Sequence of chain 1.B:
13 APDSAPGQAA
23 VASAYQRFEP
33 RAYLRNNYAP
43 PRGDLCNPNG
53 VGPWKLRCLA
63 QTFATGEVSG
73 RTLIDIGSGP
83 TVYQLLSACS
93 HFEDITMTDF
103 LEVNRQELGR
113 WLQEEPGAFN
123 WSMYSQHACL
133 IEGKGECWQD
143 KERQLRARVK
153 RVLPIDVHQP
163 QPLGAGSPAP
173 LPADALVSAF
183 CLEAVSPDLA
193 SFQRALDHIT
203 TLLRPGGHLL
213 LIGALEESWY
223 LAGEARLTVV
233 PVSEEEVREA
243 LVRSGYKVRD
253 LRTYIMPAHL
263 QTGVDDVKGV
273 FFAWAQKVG

A small-molecule ligand and the protein it binds are described below.
Small molecule (SMILES): N[C@H]1CCc2ccccc2[C@H]1O

Binding-site contacts:
Ligand atom C8 contacts residue MET258 of chain 1.B at 3.5 Å (hydrophobic).
Ligand atom C4 contacts residue TYR40 of chain 1.B at 4.0 Å (hydrophobic).
Ligand atom C6 contacts residue ASN39 of chain 1.B at 4.1 Å.
Ligand atom C4 contacts residue ASN39 of chain 1.B at 3.7 Å.
Ligand atom C2 contacts residue GLU219 of chain 1.B at 4.3 Å.
Ligand atom C3 contacts residue PHE182 of chain 1.B at 4.3 Å (hydrophobic).
Ligand atom C9 contacts residue PHE182 of chain 1.B at 4.0 Å (hydrophobic).
Ligand atom C7 contacts residue ARG44 of chain 1.B at 3.9 Å.
Ligand atom N12 contacts residue GLU219 of chain 1.B at 3.7 Å.
Ligand atom C3 contacts residue ASN39 of chain 1.B at 4.0 Å.
Ligand atom C7 contacts residue PHE182 of chain 1.B at 3.8 Å (hydrophobic).
Ligand atom C1 contacts residue GLU219 of chain 1.B at 3.5 Å.
Ligand atom C9 contacts residue ASN39 of chain 1.B at 4.3 Å.
Ligand atom C5 contacts residue PHE182 of chain 1.B at 4.0 Å (hydrophobic).
Ligand atom C10 contacts residue ASN39 of chain 1.B at 3.6 Å.
Ligand atom C4 contacts residue TYR35 of chain 1.B at 3.2 Å (hydrophobic).
Ligand atom N12 contacts residue TYR222 of chain 1.B at 3.4 Å.
Ligand atom C2 contacts residue PHE182 of chain 1.B at 3.7 Å (hydrophobic).
Ligand atom C3 contacts residue TYR35 of chain 1.B at 3.1 Å (hydrophobic).
Ligand atom O11 contacts residue GLU219 of chain 1.B at 2.7 Å (salt-bridge).
Ligand atom C8 contacts residue PHE182 of chain 1.B at 4.1 Å (hydrophobic).
Ligand atom C2 contacts residue TYR35 of chain 1.B at 4.2 Å (hydrophobic).
Ligand atom C10 contacts residue LYS57 of chain 1.B at 4.0 Å.
Ligand atom C9 contacts residue ARG44 of chain 1.B at 3.8 Å.
Ligand atom O11 contacts residue ASP267 of chain 1.B at 3.4 Å (salt-bridge).
Ligand atom N12 contacts residue PHE182 of chain 1.B at 4.2 Å.
Ligand atom C1 contacts residue PHE182 of chain 1.B at 3.8 Å (hydrophobic).
Ligand atom C9 contacts residue MET258 of chain 1.B at 4.3 Å (hydrophobic).
Ligand atom C10 contacts residue PHE182 of chain 1.B at 3.9 Å (hydrophobic).
Ligand atom C5 contacts residue ASN39 of chain 1.B at 3.5 Å.
Ligand atom C8 contacts residue ARG44 of chain 1.B at 3.6 Å.
Ligand atom C10 contacts residue TYR40 of chain 1.B at 4.2 Å (hydrophobic).
Ligand atom C4 contacts residue PHE182 of chain 1.B at 3.9 Å (hydrophobic).
Ligand atom C7 contacts residue ASP267 of chain 1.B at 4.1 Å.
Ligand atom C6 contacts residue PHE182 of chain 1.B at 3.7 Å (hydrophobic).
Ligand atom C8 contacts residue VAL272 of chain 1.B at 4.0 Å (hydrophobic).
Ligand atom O11 contacts residue TYR222 of chain 1.B at 3.6 Å.
Ligand atom C9 contacts residue LYS57 of chain 1.B at 4.1 Å.
Ligand atom C7 contacts residue VAL269 of chain 1.B at 4.2 Å (hydrophobic).
Ligand atom C10 contacts residue ARG44 of chain 1.B at 4.3 Å.